A protein and the small-molecule ligand that binds it are described below.
Small molecule (SMILES): Cc1cn(C[C@H](N)C(=O)O)c(=O)n(Cc2ccsc2C(=O)O)c1=O

Sequence of chain 1.A:
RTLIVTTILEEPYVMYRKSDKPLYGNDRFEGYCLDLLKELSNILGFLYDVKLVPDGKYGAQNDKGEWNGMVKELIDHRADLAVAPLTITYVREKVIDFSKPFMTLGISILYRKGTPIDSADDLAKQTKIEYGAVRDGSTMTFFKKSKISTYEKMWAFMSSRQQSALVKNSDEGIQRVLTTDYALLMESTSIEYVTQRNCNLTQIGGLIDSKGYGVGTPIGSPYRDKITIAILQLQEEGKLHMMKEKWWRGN

Binding-site contacts:
Ligand atom C contacts residue THR90 of chain 1.A at 3.9 Å.
Ligand atom OXT contacts residue LEU89 of chain 1.A at 3.5 Å.
Ligand atom C contacts residue ARG95 of chain 1.A at 3.5 Å.
Ligand atom O2 contacts residue SER141 of chain 1.A at 3.2 Å (h-bond).
Ligand atom C17 contacts residue SER141 of chain 1.A at 3.9 Å.
Ligand atom C19 contacts residue SER141 of chain 1.A at 4.0 Å.
Ligand atom S20 contacts residue VAL137 of chain 1.A at 3.6 Å.
Ligand atom O1 contacts residue GLY140 of chain 1.A at 3.7 Å.
Ligand atom O2 contacts residue GLU190 of chain 1.A at 4.0 Å.
Ligand atom O7 contacts residue SER193 of chain 1.A at 3.3 Å (h-bond).
Ligand atom C6 contacts residue PRO88 of chain 1.A at 3.8 Å (hydrophobic).
Ligand atom CB contacts residue TYR61 of chain 1.A at 3.7 Å (hydrophobic).
Ligand atom C6 contacts residue TYR16 of chain 1.A at 3.9 Å (hydrophobic).
Ligand atom O contacts residue TYR61 of chain 1.A at 3.5 Å.
Ligand atom N4 contacts residue TYR61 of chain 1.A at 4.0 Å.
Ligand atom C3 contacts residue PRO88 of chain 1.A at 3.7 Å (hydrophobic).
Ligand atom CB contacts residue PRO88 of chain 1.A at 4.1 Å (hydrophobic).
Ligand atom S20 contacts residue GLY140 of chain 1.A at 4.0 Å.
Ligand atom C6 contacts residue GLU13 of chain 1.A at 3.9 Å.
Ligand atom N contacts residue THR90 of chain 1.A at 3.0 Å (h-bond).
Ligand atom CA contacts residue THR90 of chain 1.A at 3.8 Å.
Ligand atom O contacts residue ARG95 of chain 1.A at 2.8 Å (salt-bridge).
Ligand atom O1 contacts residue THR142 of chain 1.A at 2.9 Å (h-bond).
Ligand atom C6 contacts residue TYR61 of chain 1.A at 4.1 Å (hydrophobic).
Ligand atom O8 contacts residue SER141 of chain 1.A at 3.7 Å.
Ligand atom C contacts residue TYR61 of chain 1.A at 3.9 Å (hydrophobic).
Ligand atom N contacts residue TYR216 of chain 1.A at 3.6 Å.
Ligand atom O2 contacts residue THR142 of chain 1.A at 2.8 Å (h-bond).
Ligand atom C10 contacts residue SER141 of chain 1.A at 3.3 Å.
Ligand atom N contacts residue PRO88 of chain 1.A at 2.9 Å (h-bond).
Ligand atom OXT contacts residue ARG95 of chain 1.A at 2.7 Å (salt-bridge).
Ligand atom C2 contacts residue TYR216 of chain 1.A at 3.8 Å (hydrophobic).
Ligand atom OXT contacts residue TYR61 of chain 1.A at 3.9 Å.
Ligand atom C10 contacts residue THR142 of chain 1.A at 3.3 Å.
Ligand atom OXT contacts residue THR90 of chain 1.A at 2.9 Å (h-bond).
Ligand atom O1 contacts residue SER141 of chain 1.A at 3.3 Å (h-bond).
Ligand atom CA contacts residue PRO88 of chain 1.A at 3.8 Å (hydrophobic).
Ligand atom C6 contacts residue TYR216 of chain 1.A at 3.7 Å (hydrophobic).
Ligand atom OXT contacts residue PRO88 of chain 1.A at 3.8 Å.
Ligand atom C3 contacts residue TYR61 of chain 1.A at 3.5 Å (hydrophobic).